Binding-site contacts:
Ligand atom C6 contacts residue TRP162 of chain 1.C at 4.2 Å (hydrophobic).
Ligand atom C4 contacts residue THR203 of chain 1.C at 3.6 Å.
Ligand atom C3 contacts residue TYR183 of chain 1.D at 3.9 Å (hydrophobic).
Ligand atom F3 contacts residue LYS158 of chain 1.C at 3.8 Å.
Ligand atom C3 contacts residue THR203 of chain 1.C at 4.1 Å.
Ligand atom C5 contacts residue VAL202 of chain 1.C at 4.0 Å (hydrophobic).
Ligand atom C6 contacts residue TRP72 of chain 1.D at 4.1 Å (hydrophobic).
Ligand atom C4 contacts residue TYR183 of chain 1.D at 3.8 Å (hydrophobic).
Ligand atom C1 contacts residue LYS158 of chain 1.C at 3.9 Å.
Ligand atom N1 contacts residue TRP162 of chain 1.C at 2.7 Å (h-bond).
Ligand atom F1 contacts residue VAL202 of chain 1.C at 4.0 Å.
Ligand atom O1 contacts residue TRP72 of chain 1.D at 3.7 Å.
Ligand atom C10 contacts residue TRP72 of chain 1.D at 3.8 Å (hydrophobic).
Ligand atom C11 contacts residue TRP72 of chain 1.D at 3.6 Å (hydrophobic).
Ligand atom C8 contacts residue TYR211 of chain 1.C at 3.9 Å (hydrophobic).
Ligand atom F3 contacts residue VAL202 of chain 1.C at 3.9 Å.
Ligand atom C4 contacts residue VAL202 of chain 1.C at 4.1 Å (hydrophobic).
Ligand atom C11 contacts residue VAL202 of chain 1.C at 4.0 Å (hydrophobic).
Ligand atom C2 contacts residue VAL202 of chain 1.C at 4.0 Å (hydrophobic).
Ligand atom C10 contacts residue MET133 of chain 1.D at 3.8 Å (hydrophobic).
Ligand atom C3 contacts residue VAL202 of chain 1.C at 4.1 Å (hydrophobic).
Ligand atom C10 contacts residue TRP162 of chain 1.C at 3.6 Å (hydrophobic).
Ligand atom C7 contacts residue TYR211 of chain 1.C at 3.8 Å (hydrophobic).
Ligand atom C4 contacts residue TRP72 of chain 1.D at 3.9 Å (hydrophobic).
Ligand atom F2 contacts residue LYS158 of chain 1.C at 4.1 Å.
Ligand atom C1 contacts residue VAL202 of chain 1.C at 4.2 Å (hydrophobic).
Ligand atom C8 contacts residue SER161 of chain 1.C at 3.6 Å.
Ligand atom C12 contacts residue TRP72 of chain 1.D at 4.1 Å (hydrophobic).
Ligand atom C9 contacts residue TRP162 of chain 1.C at 3.9 Å (hydrophobic).
Ligand atom C11 contacts residue TYR108 of chain 1.C at 3.7 Å (hydrophobic).
Ligand atom C7 contacts residue VAL202 of chain 1.C at 4.1 Å (hydrophobic).
Ligand atom C8 contacts residue TRP162 of chain 1.C at 3.2 Å (hydrophobic).
Ligand atom C12 contacts residue VAL202 of chain 1.C at 4.0 Å (hydrophobic).
Ligand atom O1 contacts residue TYR204 of chain 1.C at 3.8 Å.
Ligand atom C8 contacts residue TYR108 of chain 1.C at 4.1 Å (hydrophobic).
Ligand atom C12 contacts residue TYR108 of chain 1.C at 3.6 Å (hydrophobic).
Ligand atom C5 contacts residue TRP72 of chain 1.D at 3.5 Å (hydrophobic).
Ligand atom C7 contacts residue TYR108 of chain 1.C at 4.2 Å (hydrophobic).
Ligand atom C9 contacts residue MET133 of chain 1.D at 3.4 Å (hydrophobic).
Ligand atom F1 contacts residue LYS158 of chain 1.C at 3.0 Å.

Sequence of chain 1.C:
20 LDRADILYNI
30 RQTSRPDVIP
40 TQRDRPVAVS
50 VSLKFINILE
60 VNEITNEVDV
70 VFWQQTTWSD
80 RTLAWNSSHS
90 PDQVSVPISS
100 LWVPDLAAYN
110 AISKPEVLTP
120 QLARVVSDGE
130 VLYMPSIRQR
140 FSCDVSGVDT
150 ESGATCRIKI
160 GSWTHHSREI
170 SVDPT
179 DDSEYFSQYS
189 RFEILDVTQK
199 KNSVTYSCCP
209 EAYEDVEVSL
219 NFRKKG

This small molecule binds to this protein.
Small molecule (SMILES): FC(F)(F)c1ccc(OC2CCNCC2)cc1

Sequence of chain 1.D:
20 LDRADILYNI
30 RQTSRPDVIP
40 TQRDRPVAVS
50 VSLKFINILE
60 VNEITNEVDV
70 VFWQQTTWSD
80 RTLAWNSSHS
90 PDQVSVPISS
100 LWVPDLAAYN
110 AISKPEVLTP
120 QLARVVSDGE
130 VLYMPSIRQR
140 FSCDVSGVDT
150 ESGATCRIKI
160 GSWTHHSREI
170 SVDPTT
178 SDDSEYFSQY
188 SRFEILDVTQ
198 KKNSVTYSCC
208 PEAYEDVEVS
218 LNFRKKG